Sequence of chain 11.C:
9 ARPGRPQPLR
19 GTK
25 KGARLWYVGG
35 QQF

Binding-site contacts:
Ligand atom OP2 contacts residue ASP242 of chain 11.A at 3.9 Å.
Ligand atom C2' contacts residue LYS25 of chain 11.C at 3.8 Å.
Ligand atom C5' contacts residue ASP242 of chain 11.A at 4.4 Å.

A small-molecule ligand and the protein it binds are described below.
Small molecule (SMILES): Nc1ccn([C@H]2C[C@H](O)[C@@H](COP(=O)(O)O)O2)c(=O)n1

Sequence of chain 11.A:
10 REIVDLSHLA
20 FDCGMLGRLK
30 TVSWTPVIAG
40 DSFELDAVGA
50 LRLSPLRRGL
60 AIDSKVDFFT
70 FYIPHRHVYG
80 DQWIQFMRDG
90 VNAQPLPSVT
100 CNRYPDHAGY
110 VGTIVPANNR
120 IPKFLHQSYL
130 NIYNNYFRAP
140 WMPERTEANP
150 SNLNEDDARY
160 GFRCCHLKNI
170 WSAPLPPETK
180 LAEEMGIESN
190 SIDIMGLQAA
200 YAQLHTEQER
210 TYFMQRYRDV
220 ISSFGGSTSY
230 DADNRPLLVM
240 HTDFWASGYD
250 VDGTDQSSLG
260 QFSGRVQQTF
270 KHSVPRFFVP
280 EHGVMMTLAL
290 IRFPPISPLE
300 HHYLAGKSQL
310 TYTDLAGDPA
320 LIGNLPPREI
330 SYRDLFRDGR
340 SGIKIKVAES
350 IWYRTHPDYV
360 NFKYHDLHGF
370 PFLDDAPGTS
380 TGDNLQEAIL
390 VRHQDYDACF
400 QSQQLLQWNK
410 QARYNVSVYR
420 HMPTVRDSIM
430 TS